A small-molecule ligand and the protein it binds are described below.
Small molecule (SMILES): CC(=O)N[C@@H]1[C@@H](O)[C@H](O)[C@@H](CO)O[C@H]1O

Binding-site contacts:
Ligand atom O3 contacts residue ARG113 of chain 1.H at 3.6 Å.
Ligand atom O5 contacts residue ARG140 of chain 1.H at 3.9 Å.
Ligand atom C7 contacts residue ASN103 of chain 1.H at 3.0 Å.
Ligand atom C1 contacts residue LYS117 of chain 1.H at 4.0 Å.
Ligand atom C2 contacts residue ASN103 of chain 1.H at 2.5 Å.
Ligand atom O4 contacts residue ARG113 of chain 1.H at 3.7 Å.
Ligand atom N2 contacts residue ARG113 of chain 1.H at 4.4 Å.
Ligand atom C1 contacts residue ASN103 of chain 1.H at 1.4 Å.
Ligand atom N2 contacts residue ASN103 of chain 1.H at 3.0 Å (h-bond).
Ligand atom C2 contacts residue ARG113 of chain 1.H at 3.4 Å.
Ligand atom O6 contacts residue ARG113 of chain 1.H at 3.4 Å (salt-bridge).
Ligand atom O6 contacts residue LYS117 of chain 1.H at 4.4 Å.
Ligand atom C5 contacts residue ARG113 of chain 1.H at 4.3 Å.
Ligand atom C3 contacts residue ARG113 of chain 1.H at 3.7 Å.
Ligand atom O5 contacts residue LYS117 of chain 1.H at 3.3 Å.
Ligand atom O7 contacts residue ASN103 of chain 1.H at 3.0 Å (h-bond).
Ligand atom C6 contacts residue TYR161 of chain 1.H at 4.5 Å (hydrophobic).
Ligand atom C3 contacts residue ASN103 of chain 1.H at 3.8 Å.
Ligand atom C6 contacts residue ARG113 of chain 1.H at 4.4 Å.
Ligand atom C5 contacts residue LYS117 of chain 1.H at 3.8 Å.
Ligand atom O5 contacts residue ARG113 of chain 1.H at 3.9 Å.
Ligand atom O5 contacts residue ASN103 of chain 1.H at 2.3 Å (h-bond).
Ligand atom C1 contacts residue ARG113 of chain 1.H at 4.2 Å.
Ligand atom C8 contacts residue ASN103 of chain 1.H at 3.6 Å.
Ligand atom C6 contacts residue LYS117 of chain 1.H at 3.4 Å.
Ligand atom O6 contacts residue ARG140 of chain 1.H at 2.9 Å (salt-bridge).
Ligand atom C4 contacts residue ARG113 of chain 1.H at 3.4 Å.
Ligand atom C4 contacts residue ASN103 of chain 1.H at 4.2 Å.
Ligand atom C6 contacts residue ARG140 of chain 1.H at 3.3 Å.
Ligand atom C5 contacts residue ASN103 of chain 1.H at 3.7 Å.
Ligand atom C5 contacts residue ARG140 of chain 1.H at 4.3 Å.

Sequence of chain 1.H:
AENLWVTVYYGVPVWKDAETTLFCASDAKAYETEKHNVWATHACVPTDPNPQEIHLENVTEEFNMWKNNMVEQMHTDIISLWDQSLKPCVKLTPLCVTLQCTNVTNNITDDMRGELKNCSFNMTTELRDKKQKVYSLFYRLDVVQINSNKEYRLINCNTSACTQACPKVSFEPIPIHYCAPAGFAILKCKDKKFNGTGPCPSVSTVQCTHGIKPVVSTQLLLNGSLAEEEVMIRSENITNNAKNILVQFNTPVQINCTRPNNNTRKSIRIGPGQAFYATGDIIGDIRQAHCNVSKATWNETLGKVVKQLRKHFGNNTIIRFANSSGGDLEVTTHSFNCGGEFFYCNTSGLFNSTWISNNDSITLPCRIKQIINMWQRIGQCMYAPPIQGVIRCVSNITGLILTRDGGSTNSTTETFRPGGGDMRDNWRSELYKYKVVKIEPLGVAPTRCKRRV